Binding-site contacts:
Ligand atom C6 contacts residue NAG1 of chain 1.V at 3.2 Å.
Ligand atom C4 contacts residue ASN332 of chain 1.A at 4.2 Å.
Ligand atom O5 contacts residue ASN332 of chain 1.A at 2.4 Å (h-bond).
Ligand atom C1 contacts residue SER357 of chain 1.A at 3.9 Å.
Ligand atom O5 contacts residue NAG1 of chain 1.V at 3.9 Å.
Ligand atom N2 contacts residue NAG1 of chain 1.V at 4.0 Å.
Ligand atom N2 contacts residue ASN332 of chain 1.A at 2.9 Å (h-bond).
Ligand atom C3 contacts residue NAG1 of chain 1.V at 4.5 Å.
Ligand atom C7 contacts residue SER333 of chain 1.A at 3.9 Å.
Ligand atom C8 contacts residue SER333 of chain 1.A at 3.2 Å.
Ligand atom C3 contacts residue ASN332 of chain 1.A at 3.8 Å.
Ligand atom C8 contacts residue SER334 of chain 1.A at 4.0 Å.
Ligand atom C2 contacts residue NAG1 of chain 1.V at 4.2 Å.
Ligand atom O7 contacts residue THR341 of chain 1.A at 4.1 Å.
Ligand atom C7 contacts residue ASN332 of chain 1.A at 3.5 Å.
Ligand atom C1 contacts residue ASN332 of chain 1.A at 1.4 Å.
Ligand atom C8 contacts residue ASN332 of chain 1.A at 3.8 Å.
Ligand atom C5 contacts residue NAG1 of chain 1.V at 4.0 Å.
Ligand atom O7 contacts residue SER333 of chain 1.A at 4.1 Å.
Ligand atom O5 contacts residue SER357 of chain 1.A at 4.0 Å.
Ligand atom C5 contacts residue NAG2 of chain 1.V at 4.2 Å.
Ligand atom C5 contacts residue ASN332 of chain 1.A at 3.6 Å.
Ligand atom O3 contacts residue NAG1 of chain 1.V at 3.6 Å.
Ligand atom C6 contacts residue NAG2 of chain 1.V at 3.7 Å.
Ligand atom C2 contacts residue SER357 of chain 1.A at 4.5 Å.
Ligand atom C2 contacts residue ASN332 of chain 1.A at 2.4 Å.
Ligand atom O6 contacts residue NAG1 of chain 1.V at 3.9 Å.
Ligand atom O7 contacts residue ASN332 of chain 1.A at 4.4 Å.

The small molecule below binds the protein below.
Small molecule (SMILES): CC(=O)N[C@H]1[C@H](O[C@H]2[C@H](O)[C@@H](NC(C)=O)CO[C@@H]2CO)O[C@H](CO)[C@@H](O)[C@@H]1O

Sequence of chain 1.A:
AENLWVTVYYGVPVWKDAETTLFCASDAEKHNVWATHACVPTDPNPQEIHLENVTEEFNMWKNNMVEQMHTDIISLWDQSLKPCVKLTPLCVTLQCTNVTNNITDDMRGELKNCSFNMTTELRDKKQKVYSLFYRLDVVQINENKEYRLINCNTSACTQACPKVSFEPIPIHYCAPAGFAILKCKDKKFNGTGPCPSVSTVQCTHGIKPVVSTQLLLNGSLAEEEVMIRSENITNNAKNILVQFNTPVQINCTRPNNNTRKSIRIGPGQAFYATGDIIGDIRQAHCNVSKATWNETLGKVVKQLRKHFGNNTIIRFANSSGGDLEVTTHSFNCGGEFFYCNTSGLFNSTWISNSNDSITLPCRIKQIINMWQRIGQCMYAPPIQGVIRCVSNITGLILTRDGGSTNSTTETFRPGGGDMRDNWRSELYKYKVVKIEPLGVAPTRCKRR